Sequence of chain 11.E:
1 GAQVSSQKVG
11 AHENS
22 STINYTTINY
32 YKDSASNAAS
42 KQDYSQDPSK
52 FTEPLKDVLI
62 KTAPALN

This small molecule binds to this protein.
Small molecule (SMILES): CC[C@H](C)[C@H](N)C(=O)N[C@@H](CO)C(=O)N[C@@H](CCC(=O)O)C(=O)N[C@H](C=O)C(C)C

Binding-site contacts:
Ligand atom O contacts residue GLN3 of chain 11.E at 2.9 Å (h-bond).
Ligand atom CB contacts residue ALA2 of chain 11.E at 4.4 Å (hydrophobic).
Ligand atom N contacts residue VAL4 of chain 11.E at 4.3 Å.
Ligand atom N contacts residue ALA2 of chain 11.E at 2.8 Å (h-bond).
Ligand atom OE1 contacts residue ASN25 of chain 11.E at 4.2 Å.
Ligand atom CG2 contacts residue ALA2 of chain 11.E at 4.0 Å (hydrophobic).
Ligand atom C contacts residue GLN3 of chain 11.E at 3.9 Å.
Ligand atom O contacts residue ALA2 of chain 11.E at 4.0 Å.
Ligand atom OG contacts residue GLN3 of chain 11.E at 3.3 Å (h-bond).
Ligand atom CB contacts residue GLN3 of chain 11.E at 4.0 Å.
Ligand atom CA contacts residue VAL4 of chain 11.E at 3.3 Å (hydrophobic).
Ligand atom CB contacts residue VAL4 of chain 11.E at 4.0 Å (hydrophobic).
Ligand atom CG2 contacts residue GLN3 of chain 11.E at 3.5 Å.
Ligand atom CD contacts residue VAL4 of chain 11.E at 3.6 Å (hydrophobic).
Ligand atom N contacts residue GLN3 of chain 11.E at 4.5 Å.
Ligand atom CG2 contacts residue VAL4 of chain 11.E at 3.4 Å (hydrophobic).
Ligand atom C contacts residue ALA2 of chain 11.E at 4.0 Å (hydrophobic).
Ligand atom CA contacts residue GLN3 of chain 11.E at 4.5 Å.
Ligand atom CG1 contacts residue GLN3 of chain 11.E at 3.3 Å.
Ligand atom O contacts residue VAL4 of chain 11.E at 3.2 Å (h-bond).
Ligand atom C contacts residue VAL4 of chain 11.E at 3.5 Å (hydrophobic).
Ligand atom CB contacts residue VAL4 of chain 11.E at 4.4 Å (hydrophobic).
Ligand atom CB contacts residue ALA2 of chain 11.E at 3.3 Å (hydrophobic).
Ligand atom OE2 contacts residue VAL4 of chain 11.E at 3.7 Å.
Ligand atom OE1 contacts residue VAL4 of chain 11.E at 3.6 Å.
Ligand atom C contacts residue VAL4 of chain 11.E at 4.0 Å (hydrophobic).
Ligand atom CA contacts residue ALA2 of chain 11.E at 3.9 Å (hydrophobic).
Ligand atom O contacts residue VAL4 of chain 11.E at 4.4 Å.
Ligand atom N contacts residue VAL4 of chain 11.E at 3.1 Å (h-bond).
Ligand atom CG contacts residue VAL4 of chain 11.E at 4.4 Å (hydrophobic).
Ligand atom CG2 contacts residue SER5 of chain 11.E at 3.4 Å.
Ligand atom CG1 contacts residue ALA2 of chain 11.E at 4.5 Å (hydrophobic).
Ligand atom CA contacts residue VAL4 of chain 11.E at 4.1 Å (hydrophobic).
Ligand atom CA contacts residue ALA2 of chain 11.E at 3.3 Å (hydrophobic).
Ligand atom CB contacts residue GLN3 of chain 11.E at 3.7 Å.
Ligand atom C contacts residue ALA2 of chain 11.E at 3.5 Å (hydrophobic).